A small-molecule ligand and the protein it binds are described below.
Small molecule (SMILES): OC[C@H]1O[C@@H](O[C@H]2[C@H](O)[C@@H](O)[C@H](O)O[C@@H]2CO)[C@H](O)[C@@H](O)[C@H]1O

Sequence of chain 1.C:
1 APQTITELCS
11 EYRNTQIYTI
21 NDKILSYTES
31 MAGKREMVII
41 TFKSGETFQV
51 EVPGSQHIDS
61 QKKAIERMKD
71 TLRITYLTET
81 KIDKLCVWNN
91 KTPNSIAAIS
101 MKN

Binding-site contacts:
Ligand atom O2 contacts residue GLN56 of chain 1.C at 3.8 Å.
Ligand atom C6 contacts residue HIS57 of chain 1.C at 3.6 Å.
Ligand atom C2 contacts residue ASN90 of chain 1.C at 4.1 Å.
Ligand atom C5 contacts residue GLN56 of chain 1.C at 4.1 Å.
Ligand atom C4 contacts residue GLU51 of chain 1.C at 3.4 Å.
Ligand atom O6 contacts residue HIS57 of chain 1.C at 3.7 Å.
Ligand atom O3 contacts residue GLU51 of chain 1.C at 4.0 Å.
Ligand atom C4 contacts residue GLN56 of chain 1.C at 4.3 Å.
Ligand atom O6 contacts residue GLN56 of chain 1.C at 3.4 Å (h-bond).
Ligand atom C4 contacts residue LYS91 of chain 1.C at 3.9 Å.
Ligand atom O3 contacts residue LYS91 of chain 1.C at 2.9 Å (salt-bridge).
Ligand atom C6 contacts residue GLN56 of chain 1.C at 3.9 Å.
Ligand atom O4 contacts residue LYS91 of chain 1.C at 2.9 Å (salt-bridge).
Ligand atom O6 contacts residue GLN56 of chain 1.C at 4.0 Å.
Ligand atom C3 contacts residue LYS91 of chain 1.C at 3.8 Å.
Ligand atom O4 contacts residue GLN56 of chain 1.C at 3.9 Å.
Ligand atom C2 contacts residue LYS91 of chain 1.C at 3.8 Å.
Ligand atom O6 contacts residue GLN61 of chain 1.C at 3.1 Å (h-bond).
Ligand atom C6 contacts residue GLU51 of chain 1.C at 4.5 Å.
Ligand atom O2 contacts residue LYS91 of chain 1.C at 4.2 Å.
Ligand atom C1 contacts residue GLN56 of chain 1.C at 4.4 Å.
Ligand atom O4 contacts residue GLU51 of chain 1.C at 2.8 Å (salt-bridge).
Ligand atom C6 contacts residue GLN56 of chain 1.C at 4.0 Å.
Ligand atom C5 contacts residue GLN56 of chain 1.C at 4.4 Å.
Ligand atom C6 contacts residue GLN61 of chain 1.C at 4.1 Å.
Ligand atom C3 contacts residue GLN56 of chain 1.C at 3.4 Å.
Ligand atom O4 contacts residue GLN56 of chain 1.C at 3.5 Å.
Ligand atom C5 contacts residue TRP88 of chain 1.C at 3.7 Å (hydrophobic).
Ligand atom O2 contacts residue ASN90 of chain 1.C at 3.0 Å (h-bond).
Ligand atom C6 contacts residue TRP88 of chain 1.C at 3.7 Å (hydrophobic).
Ligand atom O3 contacts residue ASN90 of chain 1.C at 2.9 Å (h-bond).
Ligand atom C4 contacts residue TRP88 of chain 1.C at 3.5 Å (hydrophobic).
Ligand atom O3 contacts residue TRP88 of chain 1.C at 3.8 Å.
Ligand atom O3 contacts residue GLN56 of chain 1.C at 4.0 Å.
Ligand atom O6 contacts residue TRP88 of chain 1.C at 3.8 Å.
Ligand atom C3 contacts residue ASN90 of chain 1.C at 3.9 Å.
Ligand atom C2 contacts residue GLN56 of chain 1.C at 4.2 Å.
Ligand atom O5 contacts residue GLN56 of chain 1.C at 3.6 Å (h-bond).
Ligand atom C3 contacts residue GLU51 of chain 1.C at 4.3 Å.
Ligand atom C3 contacts residue TRP88 of chain 1.C at 3.6 Å (hydrophobic).